A protein and the small-molecule ligand that binds it are described below.
Small molecule (SMILES): CC(=O)N[C@@H]1[C@@H](O)[C@H](O)[C@@H](CO)O[C@H]1O

Binding-site contacts:
Ligand atom C8 contacts residue ASN61 of chain 1.A at 4.4 Å.
Ligand atom C6 contacts residue ARG37 of chain 1.A at 4.2 Å.
Ligand atom C3 contacts residue ASN61 of chain 1.A at 3.8 Å.
Ligand atom C1 contacts residue ASN61 of chain 1.A at 1.4 Å.
Ligand atom C4 contacts residue ASN61 of chain 1.A at 4.2 Å.
Ligand atom C2 contacts residue ASN61 of chain 1.A at 2.4 Å.
Ligand atom O7 contacts residue ASN61 of chain 1.A at 3.1 Å (h-bond).
Ligand atom O5 contacts residue ASN61 of chain 1.A at 2.3 Å (h-bond).
Ligand atom C7 contacts residue ASN61 of chain 1.A at 3.2 Å.
Ligand atom O5 contacts residue SER110 of chain 1.A at 4.4 Å.
Ligand atom C5 contacts residue ASN61 of chain 1.A at 3.6 Å.
Ligand atom O6 contacts residue ARG37 of chain 1.A at 3.4 Å (salt-bridge).
Ligand atom N2 contacts residue ASN61 of chain 1.A at 2.9 Å (h-bond).

Sequence of chain 1.A:
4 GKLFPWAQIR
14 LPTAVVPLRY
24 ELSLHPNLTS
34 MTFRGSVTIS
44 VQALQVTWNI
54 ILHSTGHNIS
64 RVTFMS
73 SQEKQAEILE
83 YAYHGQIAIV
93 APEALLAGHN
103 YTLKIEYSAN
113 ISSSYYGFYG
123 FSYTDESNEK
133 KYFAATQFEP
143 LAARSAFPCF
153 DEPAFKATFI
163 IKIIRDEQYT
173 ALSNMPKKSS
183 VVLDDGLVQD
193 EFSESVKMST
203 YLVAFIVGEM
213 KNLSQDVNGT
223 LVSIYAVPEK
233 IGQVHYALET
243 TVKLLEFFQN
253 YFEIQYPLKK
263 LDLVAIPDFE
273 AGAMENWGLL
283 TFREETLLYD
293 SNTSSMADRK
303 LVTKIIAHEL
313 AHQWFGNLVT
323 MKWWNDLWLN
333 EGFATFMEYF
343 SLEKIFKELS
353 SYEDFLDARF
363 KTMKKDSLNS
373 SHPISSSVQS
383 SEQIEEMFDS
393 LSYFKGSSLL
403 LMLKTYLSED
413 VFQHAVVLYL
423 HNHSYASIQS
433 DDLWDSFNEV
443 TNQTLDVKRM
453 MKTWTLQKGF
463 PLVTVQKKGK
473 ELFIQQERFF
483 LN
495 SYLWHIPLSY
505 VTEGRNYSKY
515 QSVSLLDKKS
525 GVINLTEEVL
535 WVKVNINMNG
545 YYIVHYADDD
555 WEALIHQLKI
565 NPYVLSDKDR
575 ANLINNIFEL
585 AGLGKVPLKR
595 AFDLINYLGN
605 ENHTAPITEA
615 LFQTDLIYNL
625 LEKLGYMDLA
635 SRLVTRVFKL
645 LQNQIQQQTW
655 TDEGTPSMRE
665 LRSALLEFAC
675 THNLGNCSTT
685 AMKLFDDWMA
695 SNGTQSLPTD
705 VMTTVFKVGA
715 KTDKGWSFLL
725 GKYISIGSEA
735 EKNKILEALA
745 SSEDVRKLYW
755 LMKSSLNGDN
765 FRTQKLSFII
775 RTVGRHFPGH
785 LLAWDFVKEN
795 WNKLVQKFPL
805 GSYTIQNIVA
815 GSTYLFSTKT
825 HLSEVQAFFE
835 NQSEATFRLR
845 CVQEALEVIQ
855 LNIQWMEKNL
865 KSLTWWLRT